This small molecule binds to this protein.
Small molecule (SMILES): CC(=O)N[C@@H]1[C@@H](O)[C@H](O)[C@@H](CO)O[C@H]1O

Sequence of chain 1.A:
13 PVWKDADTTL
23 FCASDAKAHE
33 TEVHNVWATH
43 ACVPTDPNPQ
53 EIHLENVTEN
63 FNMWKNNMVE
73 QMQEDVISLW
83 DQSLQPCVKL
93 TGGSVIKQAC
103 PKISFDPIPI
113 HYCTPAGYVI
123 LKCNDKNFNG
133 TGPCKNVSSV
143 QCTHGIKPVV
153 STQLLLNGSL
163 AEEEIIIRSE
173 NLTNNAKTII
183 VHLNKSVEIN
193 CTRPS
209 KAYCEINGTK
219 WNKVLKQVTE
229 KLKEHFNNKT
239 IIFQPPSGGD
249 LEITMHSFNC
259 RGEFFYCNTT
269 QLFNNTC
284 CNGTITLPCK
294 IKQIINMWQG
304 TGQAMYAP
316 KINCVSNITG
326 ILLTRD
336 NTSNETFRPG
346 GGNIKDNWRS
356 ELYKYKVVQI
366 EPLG

Binding-site contacts:
Ligand atom N2 contacts residue THR133 of chain 1.A at 4.2 Å.
Ligand atom C5 contacts residue THR133 of chain 1.A at 3.5 Å.
Ligand atom O6 contacts residue THR133 of chain 1.A at 3.2 Å (h-bond).
Ligand atom C6 contacts residue PRO135 of chain 1.A at 4.2 Å (hydrophobic).
Ligand atom O7 contacts residue ASN131 of chain 1.A at 3.1 Å (h-bond).
Ligand atom C7 contacts residue LEU174 of chain 1.A at 3.8 Å (hydrophobic).
Ligand atom N2 contacts residue ASN131 of chain 1.A at 2.8 Å (h-bond).
Ligand atom C7 contacts residue ASN131 of chain 1.A at 3.1 Å.
Ligand atom C5 contacts residue ASN131 of chain 1.A at 3.6 Å.
Ligand atom C8 contacts residue ASN131 of chain 1.A at 4.2 Å.
Ligand atom C2 contacts residue THR133 of chain 1.A at 4.5 Å.
Ligand atom C8 contacts residue ILE169 of chain 1.A at 3.6 Å (hydrophobic).
Ligand atom C2 contacts residue ASN131 of chain 1.A at 2.4 Å.
Ligand atom O7 contacts residue HIS233 of chain 1.A at 3.9 Å.
Ligand atom O6 contacts residue GLY134 of chain 1.A at 3.9 Å.
Ligand atom C3 contacts residue THR133 of chain 1.A at 4.5 Å.
Ligand atom O7 contacts residue ILE169 of chain 1.A at 4.3 Å.
Ligand atom C1 contacts residue ASN131 of chain 1.A at 1.4 Å.
Ligand atom O7 contacts residue LEU174 of chain 1.A at 3.8 Å.
Ligand atom C1 contacts residue THR133 of chain 1.A at 3.8 Å.
Ligand atom O5 contacts residue ASN131 of chain 1.A at 2.4 Å (h-bond).
Ligand atom C7 contacts residue ILE169 of chain 1.A at 4.3 Å (hydrophobic).
Ligand atom C3 contacts residue ASN131 of chain 1.A at 3.8 Å.
Ligand atom O5 contacts residue THR133 of chain 1.A at 3.7 Å.
Ligand atom C8 contacts residue SER171 of chain 1.A at 3.7 Å.
Ligand atom O6 contacts residue PRO135 of chain 1.A at 3.5 Å.
Ligand atom C8 contacts residue LEU174 of chain 1.A at 3.4 Å (hydrophobic).
Ligand atom C6 contacts residue THR133 of chain 1.A at 3.9 Å.
Ligand atom C4 contacts residue ASN131 of chain 1.A at 4.2 Å.